Binding-site contacts:
Ligand atom O5 contacts residue ASN416 of chain 1.A at 2.4 Å (h-bond).
Ligand atom C4 contacts residue GLU522 of chain 1.A at 4.5 Å.
Ligand atom O5 contacts residue GLY523 of chain 1.A at 4.0 Å.
Ligand atom C5 contacts residue GLU522 of chain 1.A at 4.5 Å.
Ligand atom O3 contacts residue GLU522 of chain 1.A at 4.3 Å.
Ligand atom O6 contacts residue GLY523 of chain 1.A at 3.4 Å (h-bond).
Ligand atom N2 contacts residue ASN416 of chain 1.A at 2.7 Å (h-bond).
Ligand atom O3 contacts residue GLN527 of chain 1.A at 4.4 Å.
Ligand atom C1 contacts residue ASN416 of chain 1.A at 1.4 Å.
Ligand atom O5 contacts residue PRO524 of chain 1.A at 4.4 Å.
Ligand atom O7 contacts residue PRO524 of chain 1.A at 3.5 Å.
Ligand atom O3 contacts residue PRO524 of chain 1.A at 4.2 Å.
Ligand atom O5 contacts residue GLU522 of chain 1.A at 3.8 Å.
Ligand atom O3 contacts residue GLY523 of chain 1.A at 4.5 Å.
Ligand atom C7 contacts residue ASN416 of chain 1.A at 3.7 Å.
Ligand atom C5 contacts residue ASN416 of chain 1.A at 3.7 Å.
Ligand atom C1 contacts residue PRO524 of chain 1.A at 4.4 Å (hydrophobic).
Ligand atom O6 contacts residue GLU522 of chain 1.A at 3.6 Å.
Ligand atom O4 contacts residue PRO524 of chain 1.A at 3.6 Å.
Ligand atom O7 contacts residue ASN416 of chain 1.A at 4.3 Å.
Ligand atom C1 contacts residue GLN527 of chain 1.A at 3.6 Å.
Ligand atom C7 contacts residue GLN527 of chain 1.A at 4.3 Å.
Ligand atom C8 contacts residue GLU403 of chain 1.A at 3.8 Å.
Ligand atom C2 contacts residue PRO524 of chain 1.A at 4.4 Å (hydrophobic).
Ligand atom C4 contacts residue PRO524 of chain 1.A at 4.3 Å (hydrophobic).
Ligand atom C2 contacts residue GLN527 of chain 1.A at 3.6 Å.
Ligand atom C3 contacts residue GLN527 of chain 1.A at 3.5 Å.
Ligand atom C4 contacts residue GLU522 of chain 1.A at 4.2 Å.
Ligand atom C3 contacts residue ASN416 of chain 1.A at 3.7 Å.
Ligand atom C4 contacts residue ASN416 of chain 1.A at 4.2 Å.
Ligand atom O4 contacts residue GLU522 of chain 1.A at 3.8 Å.
Ligand atom C3 contacts residue GLU522 of chain 1.A at 3.9 Å.
Ligand atom C2 contacts residue ASN416 of chain 1.A at 2.4 Å.
Ligand atom O3 contacts residue GLU522 of chain 1.A at 3.8 Å.
Ligand atom N2 contacts residue GLN527 of chain 1.A at 3.2 Å (h-bond).
Ligand atom C3 contacts residue PRO524 of chain 1.A at 4.0 Å (hydrophobic).

Sequence of chain 1.A:
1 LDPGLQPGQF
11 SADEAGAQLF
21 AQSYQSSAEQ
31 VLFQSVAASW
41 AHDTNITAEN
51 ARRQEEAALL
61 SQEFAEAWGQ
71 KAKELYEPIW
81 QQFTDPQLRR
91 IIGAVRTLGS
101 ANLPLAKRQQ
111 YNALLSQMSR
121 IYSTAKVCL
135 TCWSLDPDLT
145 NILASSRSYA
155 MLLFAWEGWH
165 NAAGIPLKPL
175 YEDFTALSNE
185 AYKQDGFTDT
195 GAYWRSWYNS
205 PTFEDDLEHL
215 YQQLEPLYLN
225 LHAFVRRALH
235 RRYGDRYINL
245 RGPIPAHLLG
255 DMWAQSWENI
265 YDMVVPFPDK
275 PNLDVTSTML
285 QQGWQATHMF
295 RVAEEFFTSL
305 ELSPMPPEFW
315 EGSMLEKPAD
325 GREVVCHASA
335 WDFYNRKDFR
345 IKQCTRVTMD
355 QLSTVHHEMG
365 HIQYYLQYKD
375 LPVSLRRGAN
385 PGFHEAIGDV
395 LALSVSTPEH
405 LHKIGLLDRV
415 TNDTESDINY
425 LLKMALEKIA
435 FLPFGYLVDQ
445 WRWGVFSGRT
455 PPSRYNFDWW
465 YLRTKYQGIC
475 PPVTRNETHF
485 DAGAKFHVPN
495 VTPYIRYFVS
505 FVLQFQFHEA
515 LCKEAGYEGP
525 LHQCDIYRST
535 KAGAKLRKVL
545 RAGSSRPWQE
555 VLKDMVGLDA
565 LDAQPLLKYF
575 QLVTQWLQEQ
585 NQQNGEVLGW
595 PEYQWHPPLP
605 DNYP

The small molecule below binds the protein below.
Small molecule (SMILES): CC(=O)N[C@H]1[C@H](O[C@H]2[C@H](O)[C@@H](NC(C)=O)CO[C@@H]2CO)O[C@H](CO)[C@@H](O[C@H]2O[C@H](CO)[C@@H](O)[C@H](O)[C@@H]2O)[C@@H]1O